Sequence of chain 1.A:
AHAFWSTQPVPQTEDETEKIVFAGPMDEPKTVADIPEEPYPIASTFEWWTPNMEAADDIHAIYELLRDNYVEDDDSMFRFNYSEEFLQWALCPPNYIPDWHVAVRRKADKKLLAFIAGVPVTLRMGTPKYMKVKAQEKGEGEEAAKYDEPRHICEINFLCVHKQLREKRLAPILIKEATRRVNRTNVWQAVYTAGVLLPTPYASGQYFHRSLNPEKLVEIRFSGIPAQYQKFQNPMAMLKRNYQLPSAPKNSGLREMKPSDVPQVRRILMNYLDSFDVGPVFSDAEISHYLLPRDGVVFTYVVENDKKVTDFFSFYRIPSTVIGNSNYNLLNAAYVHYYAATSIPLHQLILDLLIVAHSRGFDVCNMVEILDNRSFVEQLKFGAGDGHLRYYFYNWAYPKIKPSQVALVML

A protein and the small-molecule ligand that binds it are described below.
Small molecule (SMILES): COC(=O)c1ccc(N2CCCCCC2)c(NS(=O)(=O)c2ccc(CCCCC3CCN(C)CC3)cc2)c1

Binding-site contacts:
Ligand atom C18 contacts residue VAL71 of chain 1.A at 3.8 Å (hydrophobic).
Ligand atom C29 contacts residue TYR207 of chain 1.A at 3.8 Å (hydrophobic).
Ligand atom C3 contacts residue PHE78 of chain 1.A at 3.8 Å (hydrophobic).
Ligand atom C1 contacts residue VAL71 of chain 1.A at 3.3 Å (hydrophobic).
Ligand atom C11 contacts residue ARG221 of chain 1.A at 3.7 Å.
Ligand atom C10 contacts residue ARG221 of chain 1.A at 3.4 Å.
Ligand atom C26 contacts residue THR193 of chain 1.A at 3.8 Å.
Ligand atom O1 contacts residue ASP73 of chain 1.A at 3.9 Å.
Ligand atom C1 contacts residue GLU72 of chain 1.A at 3.7 Å.
Ligand atom C15 contacts residue ASP386 of chain 1.A at 3.8 Å.
Ligand atom C19 contacts residue GLY195 of chain 1.A at 3.7 Å.
Ligand atom O4 contacts residue TYR207 of chain 1.A at 3.6 Å.
Ligand atom O4 contacts residue ASN366 of chain 1.A at 3.3 Å (h-bond).
Ligand atom C25 contacts residue LEU411 of chain 1.A at 3.1 Å (hydrophobic).
Ligand atom N3 contacts residue LEU411 of chain 1.A at 3.9 Å.
Ligand atom N3 contacts residue ASN157 of chain 1.A at 3.8 Å.
Ligand atom C1 contacts residue PHE78 of chain 1.A at 3.8 Å (hydrophobic).
Ligand atom C2 contacts residue SER320 of chain 1.A at 3.7 Å.
Ligand atom C9 contacts residue PHE78 of chain 1.A at 3.8 Å (hydrophobic).
Ligand atom O3 contacts residue ASP386 of chain 1.A at 3.0 Å (salt-bridge).
Ligand atom O2 contacts residue PHE80 of chain 1.A at 3.5 Å.
Ligand atom C20 contacts residue TYR207 of chain 1.A at 3.7 Å (hydrophobic).
Ligand atom O2 contacts residue SER320 of chain 1.A at 2.6 Å (h-bond).
Ligand atom C25 contacts residue THR193 of chain 1.A at 3.5 Å.
Ligand atom O3 contacts residue GLY387 of chain 1.A at 3.0 Å (h-bond).
Ligand atom C2 contacts residue PHE78 of chain 1.A at 3.5 Å (hydrophobic).
Ligand atom C25 contacts residue ASN157 of chain 1.A at 3.2 Å.
Ligand atom C5 contacts residue LEU331 of chain 1.A at 3.8 Å (hydrophobic).
Ligand atom O2 contacts residue PHE78 of chain 1.A at 3.4 Å.
Ligand atom O3 contacts residue GLY385 of chain 1.A at 3.4 Å.
Ligand atom C15 contacts residue GLY387 of chain 1.A at 3.5 Å.
Ligand atom C11 contacts residue HIS209 of chain 1.A at 3.4 Å.
Ligand atom C7 contacts residue ASN366 of chain 1.A at 3.8 Å.
Ligand atom C1 contacts residue ASP73 of chain 1.A at 3.6 Å.
Ligand atom C4 contacts residue PHE78 of chain 1.A at 3.5 Å (hydrophobic).
Ligand atom C22 contacts residue LEU389 of chain 1.A at 3.8 Å (hydrophobic).
Ligand atom C23 contacts residue TYR207 of chain 1.A at 3.4 Å (hydrophobic).
Ligand atom C5 contacts residue PHE78 of chain 1.A at 3.6 Å (hydrophobic).
Ligand atom N3 contacts residue THR193 of chain 1.A at 3.8 Å.
Ligand atom C28 contacts residue TYR207 of chain 1.A at 3.7 Å (hydrophobic).